The small molecule below binds the protein below.
Small molecule (SMILES): OC[C@@H]1O[C@@H](O)[C@H](O)[C@H]1O

Sequence of chain 1.A:
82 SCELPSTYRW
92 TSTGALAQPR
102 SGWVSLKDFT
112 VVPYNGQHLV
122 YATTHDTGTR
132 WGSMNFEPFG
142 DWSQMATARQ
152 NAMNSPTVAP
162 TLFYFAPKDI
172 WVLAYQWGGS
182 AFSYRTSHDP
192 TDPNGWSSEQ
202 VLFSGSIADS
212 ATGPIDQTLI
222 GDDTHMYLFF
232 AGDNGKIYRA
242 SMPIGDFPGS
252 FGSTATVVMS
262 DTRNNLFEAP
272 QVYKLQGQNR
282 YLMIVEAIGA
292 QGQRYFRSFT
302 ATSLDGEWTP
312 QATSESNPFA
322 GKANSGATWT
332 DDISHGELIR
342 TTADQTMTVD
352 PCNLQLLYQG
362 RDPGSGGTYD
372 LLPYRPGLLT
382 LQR

Binding-site contacts:
Ligand atom O4 contacts residue LYS108 of chain 1.A at 3.3 Å (salt-bridge).
Ligand atom O5 contacts residue ASP109 of chain 1.A at 2.7 Å (salt-bridge).
Ligand atom O5 contacts residue TRP132 of chain 1.A at 3.6 Å.
Ligand atom C3 contacts residue ASP217 of chain 1.A at 3.4 Å.
Ligand atom C2 contacts residue ASP217 of chain 1.A at 3.5 Å.
Ligand atom O2 contacts residue GLU269 of chain 1.A at 3.4 Å.
Ligand atom C2 contacts residue GLU269 of chain 1.A at 3.9 Å.
Ligand atom C4 contacts residue ASP109 of chain 1.A at 4.0 Å.
Ligand atom O3 contacts residue GLN177 of chain 1.A at 2.9 Å (h-bond).
Ligand atom C3 contacts residue GLN177 of chain 1.A at 4.2 Å.
Ligand atom C5 contacts residue LYS108 of chain 1.A at 3.8 Å.
Ligand atom C1 contacts residue LYS108 of chain 1.A at 4.0 Å.
Ligand atom O5 contacts residue THR124 of chain 1.A at 3.9 Å.
Ligand atom C3 contacts residue ASP109 of chain 1.A at 3.6 Å.
Ligand atom C5 contacts residue ASP109 of chain 1.A at 3.4 Å.
Ligand atom O5 contacts residue LYS108 of chain 1.A at 2.9 Å (salt-bridge).
Ligand atom C1 contacts residue TYR370 of chain 1.A at 3.4 Å (hydrophobic).
Ligand atom O4 contacts residue TYR370 of chain 1.A at 3.5 Å (h-bond).
Ligand atom O2 contacts residue ASP217 of chain 1.A at 2.7 Å (salt-bridge).
Ligand atom C4 contacts residue TRP178 of chain 1.A at 4.2 Å (hydrophobic).
Ligand atom C2 contacts residue HIS336 of chain 1.A at 4.0 Å.
Ligand atom O1 contacts residue GLU269 of chain 1.A at 2.9 Å (salt-bridge).
Ligand atom O1 contacts residue TYR370 of chain 1.A at 3.8 Å.
Ligand atom O1 contacts residue ILE216 of chain 1.A at 4.2 Å.
Ligand atom O2 contacts residue ASP109 of chain 1.A at 4.0 Å.
Ligand atom O3 contacts residue ASP109 of chain 1.A at 4.2 Å.
Ligand atom C5 contacts residue TRP132 of chain 1.A at 3.8 Å (hydrophobic).
Ligand atom C5 contacts residue VAL159 of chain 1.A at 4.1 Å (hydrophobic).
Ligand atom C2 contacts residue ILE216 of chain 1.A at 4.2 Å (hydrophobic).
Ligand atom C4 contacts residue LYS108 of chain 1.A at 4.1 Å.
Ligand atom C5 contacts residue THR124 of chain 1.A at 4.5 Å.
Ligand atom C1 contacts residue GLU269 of chain 1.A at 3.6 Å.
Ligand atom C3 contacts residue HIS336 of chain 1.A at 4.1 Å.
Ligand atom O3 contacts residue ILE216 of chain 1.A at 3.6 Å.
Ligand atom O3 contacts residue ALA160 of chain 1.A at 3.7 Å.
Ligand atom C5 contacts residue TRP178 of chain 1.A at 4.1 Å (hydrophobic).
Ligand atom O2 contacts residue HIS336 of chain 1.A at 3.0 Å (h-bond).
Ligand atom C2 contacts residue ASP109 of chain 1.A at 4.2 Å.
Ligand atom O3 contacts residue ASP217 of chain 1.A at 2.6 Å (salt-bridge).
Ligand atom C4 contacts residue GLN177 of chain 1.A at 4.4 Å.